Sequence of chain 1.A:
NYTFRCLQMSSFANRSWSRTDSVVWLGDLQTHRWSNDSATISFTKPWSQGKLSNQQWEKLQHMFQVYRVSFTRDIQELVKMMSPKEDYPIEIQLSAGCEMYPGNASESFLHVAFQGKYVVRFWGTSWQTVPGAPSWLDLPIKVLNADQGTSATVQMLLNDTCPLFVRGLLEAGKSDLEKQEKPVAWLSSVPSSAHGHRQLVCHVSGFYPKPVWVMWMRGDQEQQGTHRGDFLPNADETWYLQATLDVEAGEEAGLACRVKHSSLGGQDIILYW

Binding-site contacts:
Ligand atom C7 contacts residue GLN161 of chain 1.A at 4.0 Å.
Ligand atom O7 contacts residue GLY130 of chain 1.A at 3.7 Å.
Ligand atom C3 contacts residue ASN165 of chain 1.A at 3.8 Å.
Ligand atom C2 contacts residue GLN161 of chain 1.A at 4.2 Å.
Ligand atom N2 contacts residue ASN165 of chain 1.A at 2.9 Å (h-bond).
Ligand atom C1 contacts residue ASN165 of chain 1.A at 1.4 Å.
Ligand atom O4 contacts residue THR131 of chain 1.A at 3.8 Å.
Ligand atom C1 contacts residue GLY130 of chain 1.A at 4.4 Å.
Ligand atom O5 contacts residue ASN165 of chain 1.A at 2.3 Å (h-bond).
Ligand atom O7 contacts residue ASN165 of chain 1.A at 3.0 Å (h-bond).
Ligand atom O3 contacts residue GLN161 of chain 1.A at 4.1 Å.
Ligand atom C7 contacts residue GLY130 of chain 1.A at 3.8 Å.
Ligand atom O4 contacts residue GLY130 of chain 1.A at 3.9 Å.
Ligand atom C4 contacts residue ASN165 of chain 1.A at 4.2 Å.
Ligand atom C5 contacts residue GLY130 of chain 1.A at 4.1 Å.
Ligand atom C8 contacts residue GLY130 of chain 1.A at 4.2 Å.
Ligand atom C2 contacts residue ASN165 of chain 1.A at 2.5 Å.
Ligand atom C5 contacts residue ASN165 of chain 1.A at 3.6 Å.
Ligand atom C8 contacts residue TRP129 of chain 1.A at 3.5 Å (hydrophobic).
Ligand atom C8 contacts residue ASN165 of chain 1.A at 4.3 Å.
Ligand atom O6 contacts residue GLY130 of chain 1.A at 4.2 Å.
Ligand atom C4 contacts residue GLY130 of chain 1.A at 4.3 Å.
Ligand atom C8 contacts residue GLN161 of chain 1.A at 3.8 Å.
Ligand atom C3 contacts residue THR131 of chain 1.A at 3.9 Å.
Ligand atom C7 contacts residue ASN165 of chain 1.A at 3.1 Å.
Ligand atom N2 contacts residue GLY130 of chain 1.A at 4.2 Å.
Ligand atom C3 contacts residue GLY130 of chain 1.A at 4.1 Å.
Ligand atom C3 contacts residue GLN161 of chain 1.A at 4.1 Å.
Ligand atom N2 contacts residue GLN161 of chain 1.A at 3.3 Å (h-bond).
Ligand atom O3 contacts residue THR131 of chain 1.A at 3.8 Å.
Ligand atom O7 contacts residue TRP129 of chain 1.A at 4.4 Å.

The protein below binds the small molecule below.
Small molecule (SMILES): CC(=O)N[C@H]1[C@H](O[C@H]2[C@H](O)[C@@H](NC(C)=O)CO[C@@H]2CO)O[C@H](CO)[C@@H](O)[C@@H]1O